Binding-site contacts:
Ligand atom C16 contacts residue ITX1 of chain 1.G at 0.1 Å.
Ligand atom C06 contacts residue ITX1 of chain 1.G at 0.5 Å.
Ligand atom O34 contacts residue ITX1 of chain 1.G at 0.2 Å (h-bond).
Ligand atom C22 contacts residue ITX1 of chain 1.G at 0.1 Å.
Ligand atom N11 contacts residue CYS149 of chain 1.B at 3.0 Å (h-bond).
Ligand atom C03 contacts residue CYS149 of chain 1.B at 2.7 Å (hydrophobic).
Ligand atom N11 contacts residue HIS168 of chain 1.B at 2.9 Å (h-bond).
Ligand atom O02 contacts residue ITX1 of chain 1.G at 1.3 Å.
Ligand atom C01 contacts residue CYS149 of chain 1.B at 1.8 Å (hydrophobic).
Ligand atom O10 contacts residue ITX1 of chain 1.G at 0.8 Å (h-bond).
Ligand atom N11 contacts residue ITX1 of chain 1.G at 0.2 Å (h-bond).
Ligand atom C13 contacts residue ITX1 of chain 1.G at 0.1 Å.
Ligand atom O33 contacts residue ITX1 of chain 1.G at 0.7 Å (h-bond).
Ligand atom O20 contacts residue GLN193 of chain 1.B at 3.0 Å (h-bond).
Ligand atom C05 contacts residue ITX1 of chain 1.G at 0.2 Å.
Ligand atom C15 contacts residue ITX1 of chain 1.G at 0.1 Å.
Ligand atom C04 contacts residue CYS149 of chain 1.B at 3.2 Å (hydrophobic).
Ligand atom C09 contacts residue ITX1 of chain 1.G at 0.2 Å.
Ligand atom C23 contacts residue ITX1 of chain 1.G at 0.1 Å.
Ligand atom O33 contacts residue GLU170 of chain 1.B at 3.0 Å (salt-bridge).
Ligand atom C17 contacts residue ITX1 of chain 1.G at 0.1 Å.
Ligand atom C08 contacts residue ITX1 of chain 1.G at 0.2 Å.
Ligand atom C09 contacts residue ASN146 of chain 1.B at 3.1 Å.
Ligand atom O02 contacts residue GLY147 of chain 1.B at 3.4 Å (h-bond).
Ligand atom N07 contacts residue ITX1 of chain 1.G at 0.3 Å (h-bond).
Ligand atom O20 contacts residue ITX1 of chain 1.G at 0.5 Å (h-bond).
Ligand atom O10 contacts residue HIS167 of chain 1.B at 2.8 Å (h-bond).
Ligand atom C12 contacts residue ITX1 of chain 1.G at 0.2 Å.
Ligand atom C14 contacts residue ITX1 of chain 1.G at 0.1 Å.
Ligand atom C04 contacts residue ITX1 of chain 1.G at 0.2 Å.
Ligand atom O02 contacts residue CYS149 of chain 1.B at 2.7 Å (h-bond).
Ligand atom N18 contacts residue GLN193 of chain 1.B at 2.7 Å (h-bond).
Ligand atom C24 contacts residue ITX1 of chain 1.G at 0.1 Å.
Ligand atom N18 contacts residue ITX1 of chain 1.G at 0.1 Å (h-bond).
Ligand atom C03 contacts residue ITX1 of chain 1.G at 0.2 Å.
Ligand atom N07 contacts residue GLU170 of chain 1.B at 3.2 Å (salt-bridge).
Ligand atom C21 contacts residue ITX1 of chain 1.G at 0.2 Å.
Ligand atom C01 contacts residue ITX1 of chain 1.G at 0.1 Å.
Ligand atom O10 contacts residue GLU170 of chain 1.B at 3.3 Å.
Ligand atom C19 contacts residue ITX1 of chain 1.G at 0.4 Å.

Sequence of chain 1.B:
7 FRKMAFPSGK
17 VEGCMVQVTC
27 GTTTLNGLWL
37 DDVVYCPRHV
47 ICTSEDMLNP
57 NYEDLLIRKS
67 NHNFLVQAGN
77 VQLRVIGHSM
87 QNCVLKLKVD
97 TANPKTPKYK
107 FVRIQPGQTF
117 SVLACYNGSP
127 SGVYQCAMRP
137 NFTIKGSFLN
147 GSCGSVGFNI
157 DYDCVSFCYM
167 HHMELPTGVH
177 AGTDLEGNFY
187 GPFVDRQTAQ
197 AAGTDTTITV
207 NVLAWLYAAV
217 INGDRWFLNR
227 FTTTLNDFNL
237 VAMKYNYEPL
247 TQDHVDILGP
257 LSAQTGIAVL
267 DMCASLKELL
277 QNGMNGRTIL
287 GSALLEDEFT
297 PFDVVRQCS

This small molecule binds to this protein.
Small molecule (SMILES): COc1ccc([C@@H]2C[C@H]2COC(=O)N[C@@H](CC(C)C)C(=O)N[C@@H](C[C@@H]2CCNC2=O)[C@@H](O)S(=O)(=O)O)cc1